This small molecule binds to this protein.
Small molecule (SMILES): CC(=O)N[C@@H]1[C@@H](O)[C@H](O)[C@@H](CO)O[C@H]1O

Binding-site contacts:
Ligand atom C8 contacts residue ARG8 of chain 4.A at 4.0 Å.
Ligand atom O5 contacts residue ASN208 of chain 4.A at 2.3 Å (h-bond).
Ligand atom C8 contacts residue PRO7 of chain 4.A at 3.8 Å (hydrophobic).
Ligand atom N2 contacts residue PRO7 of chain 4.A at 2.7 Å (h-bond).
Ligand atom C7 contacts residue PRO7 of chain 4.A at 3.6 Å (hydrophobic).
Ligand atom C1 contacts residue ASN208 of chain 4.A at 1.4 Å.
Ligand atom C3 contacts residue PRO7 of chain 4.A at 3.6 Å (hydrophobic).
Ligand atom O7 contacts residue ASN208 of chain 4.A at 3.9 Å.
Ligand atom O5 contacts residue TYR6 of chain 4.A at 3.9 Å.
Ligand atom C2 contacts residue ASN208 of chain 4.A at 2.4 Å.
Ligand atom C2 contacts residue PRO7 of chain 4.A at 3.5 Å (hydrophobic).
Ligand atom C5 contacts residue TYR6 of chain 4.A at 4.1 Å (hydrophobic).
Ligand atom N2 contacts residue ASN208 of chain 4.A at 2.8 Å (h-bond).
Ligand atom C1 contacts residue PRO7 of chain 4.A at 3.8 Å (hydrophobic).
Ligand atom C4 contacts residue ASN208 of chain 4.A at 4.2 Å.
Ligand atom O3 contacts residue ARG8 of chain 4.A at 4.4 Å.
Ligand atom C1 contacts residue TYR6 of chain 4.A at 4.1 Å (hydrophobic).
Ligand atom C7 contacts residue ASN208 of chain 4.A at 3.5 Å.
Ligand atom C8 contacts residue ARG280 of chain 4.A at 4.2 Å.
Ligand atom C3 contacts residue ASN208 of chain 4.A at 3.7 Å.
Ligand atom O6 contacts residue TYR6 of chain 4.A at 4.1 Å.
Ligand atom C5 contacts residue ASN208 of chain 4.A at 3.7 Å.
Ligand atom O3 contacts residue PRO7 of chain 4.A at 4.1 Å.
Ligand atom C8 contacts residue LEU9 of chain 4.A at 4.4 Å (hydrophobic).
Ligand atom N2 contacts residue ARG8 of chain 4.A at 4.2 Å.

Sequence of chain 4.A:
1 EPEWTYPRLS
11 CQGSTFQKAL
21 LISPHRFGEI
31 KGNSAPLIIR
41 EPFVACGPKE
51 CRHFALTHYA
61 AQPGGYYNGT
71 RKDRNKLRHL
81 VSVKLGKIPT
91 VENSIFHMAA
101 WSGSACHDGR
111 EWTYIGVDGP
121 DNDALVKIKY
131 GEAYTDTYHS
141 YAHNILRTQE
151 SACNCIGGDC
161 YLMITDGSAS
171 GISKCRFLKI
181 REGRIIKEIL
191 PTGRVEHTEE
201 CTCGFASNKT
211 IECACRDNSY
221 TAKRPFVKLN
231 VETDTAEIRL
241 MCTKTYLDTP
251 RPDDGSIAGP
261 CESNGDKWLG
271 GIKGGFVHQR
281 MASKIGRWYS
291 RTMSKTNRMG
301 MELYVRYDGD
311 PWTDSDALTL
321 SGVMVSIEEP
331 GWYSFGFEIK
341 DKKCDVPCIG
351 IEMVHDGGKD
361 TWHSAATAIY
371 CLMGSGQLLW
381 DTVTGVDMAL